Sequence of chain 2.A:
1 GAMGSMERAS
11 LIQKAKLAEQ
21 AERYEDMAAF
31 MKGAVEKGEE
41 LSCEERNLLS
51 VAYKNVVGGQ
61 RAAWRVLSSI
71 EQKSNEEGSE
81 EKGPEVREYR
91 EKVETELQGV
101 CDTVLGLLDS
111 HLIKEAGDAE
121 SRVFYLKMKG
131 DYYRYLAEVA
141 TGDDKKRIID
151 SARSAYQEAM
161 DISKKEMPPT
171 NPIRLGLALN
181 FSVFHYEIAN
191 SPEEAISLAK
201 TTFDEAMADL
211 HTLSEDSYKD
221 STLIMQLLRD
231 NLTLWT

This protein binds this small molecule.
Small molecule (SMILES): CC(C)C[C@@H](C=O)NC(=O)[C@H](C)NC(=O)[C@@H]1CCCN1C(=O)[C@H](CC(C)C)NC(=O)[C@@H](NC(=O)[C@H](CO)NC(=O)[C@@H](NC(=O)[C@H](CC(C)C)NC(=O)[C@@H](N)CCCN=C(N)N)[C@@H](C)O)[C@@H](C)OP(=O)(O)O

Binding-site contacts:
Ligand atom CZ contacts residue GLU187 of chain 2.A at 3.7 Å.
Ligand atom O contacts residue LYS127 of chain 2.A at 3.1 Å (salt-bridge).
Ligand atom CD1 contacts residue ILE224 of chain 2.A at 3.7 Å (hydrophobic).
Ligand atom CG contacts residue ASN55 of chain 2.A at 3.6 Å.
Ligand atom N contacts residue ASN180 of chain 2.A at 2.9 Å (h-bond).
Ligand atom O contacts residue ASN180 of chain 2.A at 2.8 Å (h-bond).
Ligand atom OG1 contacts residue GLU187 of chain 2.A at 2.8 Å (salt-bridge).
Ligand atom O contacts residue ASN231 of chain 2.A at 3.0 Å (h-bond).
Ligand atom NH1 contacts residue GLU187 of chain 2.A at 3.7 Å.
Ligand atom P contacts residue ARG61 of chain 2.A at 3.7 Å.
Ligand atom NE contacts residue ARG65 of chain 2.A at 3.7 Å.
Ligand atom O contacts residue LYS54 of chain 2.A at 2.9 Å (salt-bridge).
Ligand atom CB contacts residue LEU234 of chain 2.A at 3.6 Å (hydrophobic).
Ligand atom O2P contacts residue LYS54 of chain 2.A at 2.6 Å (salt-bridge).
Ligand atom NH2 contacts residue GLU187 of chain 2.A at 2.8 Å (salt-bridge).
Ligand atom CG2 contacts residue VAL183 of chain 2.A at 3.7 Å (hydrophobic).
Ligand atom CB contacts residue ASN180 of chain 2.A at 3.2 Å.
Ligand atom CD2 contacts residue LEU227 of chain 2.A at 3.7 Å (hydrophobic).
Ligand atom CB contacts residue GLU187 of chain 2.A at 3.7 Å.
Ligand atom N contacts residue LEU234 of chain 2.A at 3.7 Å.
Ligand atom O contacts residue LEU234 of chain 2.A at 3.2 Å.
Ligand atom NH1 contacts residue ARG61 of chain 2.A at 3.7 Å.
Ligand atom N contacts residue ASN231 of chain 2.A at 2.9 Å (h-bond).
Ligand atom CD1 contacts residue LYS54 of chain 2.A at 3.3 Å.
Ligand atom O2P contacts residue ARG61 of chain 2.A at 2.8 Å (salt-bridge).
Ligand atom O1P contacts residue ARG134 of chain 2.A at 2.8 Å (salt-bridge).
Ligand atom O3P contacts residue LYS54 of chain 2.A at 3.5 Å.
Ligand atom CA contacts residue ASN180 of chain 2.A at 3.2 Å.
Ligand atom CD contacts residue ARG65 of chain 2.A at 3.2 Å.
Ligand atom O3P contacts residue TYR135 of chain 2.A at 2.7 Å (h-bond).
Ligand atom C contacts residue LEU234 of chain 2.A at 3.4 Å (hydrophobic).
Ligand atom CG2 contacts residue ASN180 of chain 2.A at 3.6 Å.
Ligand atom O contacts residue LEU179 of chain 2.A at 3.5 Å.
Ligand atom C contacts residue ASN231 of chain 2.A at 3.7 Å.
Ligand atom CA contacts residue ASN231 of chain 2.A at 3.5 Å.
Ligand atom O3P contacts residue ARG134 of chain 2.A at 2.9 Å (salt-bridge).
Ligand atom CG2 contacts residue GLU187 of chain 2.A at 3.5 Å.
Ligand atom C contacts residue ASN180 of chain 2.A at 3.5 Å.
Ligand atom O1P contacts residue ARG61 of chain 2.A at 2.9 Å (salt-bridge).
Ligand atom O contacts residue VAL183 of chain 2.A at 3.7 Å.